Sequence of chain 1.C:
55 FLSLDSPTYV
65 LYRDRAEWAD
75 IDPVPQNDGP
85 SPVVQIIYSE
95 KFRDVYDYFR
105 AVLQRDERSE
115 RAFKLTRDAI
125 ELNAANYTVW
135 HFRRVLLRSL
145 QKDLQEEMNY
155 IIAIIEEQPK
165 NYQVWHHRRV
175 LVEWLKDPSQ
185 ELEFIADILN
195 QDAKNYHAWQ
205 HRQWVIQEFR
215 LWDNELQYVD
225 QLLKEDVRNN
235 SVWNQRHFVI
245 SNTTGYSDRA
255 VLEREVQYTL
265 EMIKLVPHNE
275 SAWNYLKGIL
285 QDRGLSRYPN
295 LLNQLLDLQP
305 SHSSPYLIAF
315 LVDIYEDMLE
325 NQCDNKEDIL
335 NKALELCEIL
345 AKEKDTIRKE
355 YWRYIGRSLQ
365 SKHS

Sequence of chain 1.N:
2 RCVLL

Binding-site contacts:
Ligand atom C14 contacts residue LEU5 of chain 1.N at 3.8 Å (hydrophobic).
Ligand atom C10 contacts residue LEU5 of chain 1.N at 3.8 Å (hydrophobic).
Ligand atom O1B contacts residue ARG263 of chain 1.D at 3.3 Å (salt-bridge).
Ligand atom O1A contacts residue TYR200 of chain 1.C at 3.4 Å (h-bond).
Ligand atom C13 contacts residue ARG173 of chain 1.D at 3.9 Å.
Ligand atom C11 contacts residue ARG173 of chain 1.D at 3.6 Å.
Ligand atom O3A contacts residue ARG263 of chain 1.D at 3.9 Å.
Ligand atom O2B contacts residue ARG263 of chain 1.D at 3.5 Å (salt-bridge).
Ligand atom C19 contacts residue TYR126 of chain 1.D at 3.7 Å (hydrophobic).
Ligand atom O1A contacts residue ARG263 of chain 1.D at 3.0 Å (salt-bridge).
Ligand atom PB contacts residue ARG263 of chain 1.D at 3.7 Å.
Ligand atom C18 contacts residue TYR126 of chain 1.D at 3.8 Å (hydrophobic).
Ligand atom C2 contacts residue TYR166 of chain 1.C at 3.6 Å (hydrophobic).
Ligand atom O1A contacts residue LYS198 of chain 1.C at 3.7 Å.
Ligand atom O1B contacts residue LYS266 of chain 1.D at 2.9 Å (salt-bridge).
Ligand atom C9 contacts residue GLY221 of chain 1.D at 3.9 Å.
Ligand atom O2B contacts residue HIS219 of chain 1.D at 2.6 Å (h-bond).
Ligand atom C10 contacts residue TYR272 of chain 1.D at 3.6 Å (hydrophobic).
Ligand atom C15 contacts residue ARG173 of chain 1.D at 3.8 Å.
Ligand atom C10 contacts residue GLY221 of chain 1.D at 3.8 Å.
Ligand atom C12 contacts residue ARG173 of chain 1.D at 3.9 Å.
Ligand atom C1 contacts residue HIS201 of chain 1.C at 3.7 Å.
Ligand atom C20 contacts residue THR127 of chain 1.D at 3.8 Å.
Ligand atom C6 contacts residue HIS219 of chain 1.D at 3.6 Å.
Ligand atom C15 contacts residue TYR176 of chain 1.D at 3.9 Å (hydrophobic).
Ligand atom O1 contacts residue HIS201 of chain 1.C at 3.9 Å.
Ligand atom C1 contacts residue TYR200 of chain 1.C at 3.4 Å (hydrophobic).
Ligand atom C12 contacts residue CYS225 of chain 1.D at 3.9 Å (hydrophobic).
Ligand atom C5 contacts residue TYR166 of chain 1.C at 3.5 Å (hydrophobic).
Ligand atom C19 contacts residue ASN345 of chain 1.D at 3.8 Å.
Ligand atom C9 contacts residue TRP275 of chain 1.D at 3.8 Å (hydrophobic).
Ligand atom C12 contacts residue TRP275 of chain 1.D at 3.7 Å (hydrophobic).
Ligand atom N3 contacts residue TYR166 of chain 1.C at 3.8 Å.
Ligand atom O3B contacts residue TYR272 of chain 1.D at 3.3 Å (h-bond).
Ligand atom O2A contacts residue LYS164 of chain 1.C at 3.1 Å (salt-bridge).
Ligand atom C10 contacts residue TRP275 of chain 1.D at 3.6 Å (hydrophobic).
Ligand atom O2B contacts residue TYR272 of chain 1.D at 3.7 Å.
Ligand atom C14 contacts residue ARG173 of chain 1.D at 3.6 Å.
Ligand atom C11 contacts residue LEU5 of chain 1.N at 3.9 Å (hydrophobic).
Ligand atom C8 contacts residue GLY221 of chain 1.D at 3.8 Å.

Sequence of chain 1.D:
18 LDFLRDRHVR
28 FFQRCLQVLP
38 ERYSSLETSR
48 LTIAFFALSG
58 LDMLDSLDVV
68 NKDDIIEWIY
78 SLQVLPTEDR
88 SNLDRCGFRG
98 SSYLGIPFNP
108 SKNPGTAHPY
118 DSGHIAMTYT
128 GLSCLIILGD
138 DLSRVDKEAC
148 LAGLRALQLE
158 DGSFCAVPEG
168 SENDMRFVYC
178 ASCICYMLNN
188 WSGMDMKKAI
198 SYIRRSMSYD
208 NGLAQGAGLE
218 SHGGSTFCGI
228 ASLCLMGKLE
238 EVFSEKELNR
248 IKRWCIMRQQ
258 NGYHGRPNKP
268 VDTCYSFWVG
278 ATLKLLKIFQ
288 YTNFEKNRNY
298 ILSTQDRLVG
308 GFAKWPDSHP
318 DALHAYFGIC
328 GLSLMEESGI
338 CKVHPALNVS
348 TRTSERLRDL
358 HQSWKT

A protein and the small-molecule ligand that binds it are described below.
Small molecule (SMILES): CC(C)=CCC/C(C)=C/CC/C(C)=C/CCN(C)CCO[P](=O)(O)OP(=O)(O)O